Binding-site contacts:
Ligand atom C15 contacts residue HIS164 of chain 2.A at 3.5 Å.
Ligand atom O26 contacts residue HIS163 of chain 2.A at 2.7 Å (h-bond).
Ligand atom C5 contacts residue THR25 of chain 2.A at 3.5 Å.
Ligand atom O5 contacts residue CYS145 of chain 2.A at 2.7 Å (h-bond).
Ligand atom C19 contacts residue CYS145 of chain 2.A at 3.1 Å (hydrophobic).
Ligand atom O9 contacts residue CYS145 of chain 2.A at 2.3 Å (h-bond).
Ligand atom C24 contacts residue HIS163 of chain 2.A at 3.6 Å.
Ligand atom N2 contacts residue ASN142 of chain 2.A at 3.4 Å (h-bond).
Ligand atom C14 contacts residue HIS164 of chain 2.A at 3.3 Å.
Ligand atom C1 contacts residue GLY143 of chain 2.A at 3.5 Å.
Ligand atom O33 contacts residue MET165 of chain 2.A at 3.6 Å.
Ligand atom N16 contacts residue CYS145 of chain 2.A at 3.1 Å (h-bond).
Ligand atom O26 contacts residue MET165 of chain 2.A at 3.3 Å.
Ligand atom O5 contacts residue GLY143 of chain 2.A at 2.8 Å (h-bond).
Ligand atom N2 contacts residue GLY143 of chain 2.A at 3.6 Å (h-bond).
Ligand atom C1 contacts residue CYS145 of chain 2.A at 2.9 Å (hydrophobic).
Ligand atom C8 contacts residue CYS145 of chain 2.A at 1.8 Å (hydrophobic).
Ligand atom N16 contacts residue HIS164 of chain 2.A at 2.7 Å (h-bond).
Ligand atom C3 contacts residue THR26 of chain 2.A at 3.4 Å.
Ligand atom O5 contacts residue SER144 of chain 2.A at 2.6 Å (h-bond).
Ligand atom C28 contacts residue THR190 of chain 2.A at 3.2 Å.
Ligand atom C9 contacts residue GLU166 of chain 2.A at 3.5 Å.
Ligand atom O9 contacts residue HIS41 of chain 2.A at 2.6 Å (h-bond).
Ligand atom C22 contacts residue ASN142 of chain 2.A at 3.4 Å.
Ligand atom C3 contacts residue GLY143 of chain 2.A at 3.5 Å.
Ligand atom O26 contacts residue GLU166 of chain 2.A at 3.0 Å.
Ligand atom C17 contacts residue CYS145 of chain 2.A at 2.7 Å (hydrophobic).
Ligand atom C4 contacts residue THR26 of chain 2.A at 3.1 Å.
Ligand atom C13 contacts residue GLN189 of chain 2.A at 3.4 Å.
Ligand atom N8 contacts residue GLU166 of chain 2.A at 3.1 Å (salt-bridge).
Ligand atom C29 contacts residue THR190 of chain 2.A at 3.2 Å.
Ligand atom C28 contacts residue GLN192 of chain 2.A at 3.1 Å.
Ligand atom N23 contacts residue GLU166 of chain 2.A at 3.0 Å (salt-bridge).
Ligand atom O33 contacts residue GLU166 of chain 2.A at 3.3 Å (salt-bridge).
Ligand atom N10 contacts residue GLU166 of chain 2.A at 2.9 Å (salt-bridge).
Ligand atom N23 contacts residue PHE140 of chain 2.A at 3.1 Å (h-bond).
Ligand atom C22 contacts residue PHE140 of chain 2.A at 3.6 Å (hydrophobic).
Ligand atom C22 contacts residue LEU141 of chain 2.A at 3.3 Å (hydrophobic).
Ligand atom C7 contacts residue THR190 of chain 2.A at 3.6 Å.
Ligand atom C24 contacts residue GLU166 of chain 2.A at 3.5 Å.

The small molecule below binds the protein below.
Small molecule (SMILES): CCCCNC(=O)[C@H](O)[C@H](C[C@@H]1CCNC1=O)NC(=O)[C@@H]1[C@@H]2[C@H](CN1C(=O)[C@@H](NC(=O)NC(C)(C)C)C(C)(C)C)C2(C)C

Sequence of chain 1.A:
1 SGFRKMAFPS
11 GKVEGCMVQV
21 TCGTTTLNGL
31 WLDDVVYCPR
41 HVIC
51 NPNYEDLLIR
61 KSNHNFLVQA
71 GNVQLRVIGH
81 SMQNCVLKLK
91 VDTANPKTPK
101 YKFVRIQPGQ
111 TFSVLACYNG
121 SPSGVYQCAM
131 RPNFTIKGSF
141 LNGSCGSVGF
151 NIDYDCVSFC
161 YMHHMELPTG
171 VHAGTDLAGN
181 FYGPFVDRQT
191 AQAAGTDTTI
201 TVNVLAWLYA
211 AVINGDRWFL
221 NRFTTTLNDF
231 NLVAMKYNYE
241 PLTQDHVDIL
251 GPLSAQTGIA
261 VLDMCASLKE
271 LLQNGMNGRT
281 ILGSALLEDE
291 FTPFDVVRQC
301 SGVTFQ

Sequence of chain 2.A:
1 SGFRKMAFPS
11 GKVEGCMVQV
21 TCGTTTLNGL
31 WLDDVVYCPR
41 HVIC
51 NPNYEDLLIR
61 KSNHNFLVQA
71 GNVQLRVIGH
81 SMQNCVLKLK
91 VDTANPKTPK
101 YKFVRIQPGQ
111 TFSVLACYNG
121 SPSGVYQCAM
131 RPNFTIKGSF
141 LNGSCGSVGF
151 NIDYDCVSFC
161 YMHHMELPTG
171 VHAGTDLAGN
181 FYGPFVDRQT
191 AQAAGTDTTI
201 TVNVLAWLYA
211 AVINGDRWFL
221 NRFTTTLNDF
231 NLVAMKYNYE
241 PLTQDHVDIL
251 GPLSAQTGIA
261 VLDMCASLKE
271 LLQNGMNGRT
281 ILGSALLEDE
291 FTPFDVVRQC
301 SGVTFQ